Binding-site contacts:
Ligand atom O contacts residue GLY134 of chain 1.A at 3.0 Å (h-bond).
Ligand atom CG contacts residue GLY100 of chain 1.A at 2.2 Å.
Ligand atom C contacts residue GLY134 of chain 1.A at 3.6 Å.
Ligand atom O contacts residue GLY134 of chain 1.A at 2.5 Å (h-bond).
Ligand atom C contacts residue ILE220 of chain 1.A at 3.5 Å (hydrophobic).
Ligand atom CE1 contacts residue GLY134 of chain 1.A at 3.2 Å.
Ligand atom O contacts residue ASN67 of chain 1.A at 3.5 Å (h-bond).
Ligand atom N contacts residue HIS69 of chain 1.A at 3.5 Å.
Ligand atom C contacts residue ASN67 of chain 1.A at 3.2 Å.
Ligand atom CE2 contacts residue ALA158 of chain 1.A at 3.2 Å (hydrophobic).
Ligand atom CB contacts residue GLY100 of chain 1.A at 3.4 Å.
Ligand atom CB contacts residue ASN161 of chain 1.A at 3.4 Å.
Ligand atom CA contacts residue GLY102 of chain 1.A at 3.1 Å.
Ligand atom CZ contacts residue LEU133 of chain 1.A at 3.4 Å (hydrophobic).
Ligand atom CG contacts residue LEU96 of chain 1.A at 2.9 Å (hydrophobic).
Ligand atom CB contacts residue ASN99 of chain 1.A at 3.4 Å.
Ligand atom O contacts residue HIS69 of chain 1.A at 3.1 Å (h-bond).
Ligand atom OG contacts residue ASN67 of chain 1.A at 3.5 Å (h-bond).
Ligand atom CE2 contacts residue LEU133 of chain 1.A at 3.3 Å (hydrophobic).
Ligand atom CA contacts residue LEU133 of chain 1.A at 3.4 Å (hydrophobic).
Ligand atom C contacts residue GLY134 of chain 1.A at 3.2 Å.
Ligand atom O contacts residue HIS69 of chain 1.A at 2.5 Å.
Ligand atom CZ contacts residue GLY134 of chain 1.A at 3.4 Å.
Ligand atom CB contacts residue LEU96 of chain 1.A at 3.3 Å (hydrophobic).
Ligand atom CB contacts residue ILE220 of chain 1.A at 2.9 Å (hydrophobic).
Ligand atom CA contacts residue GLY134 of chain 1.A at 3.3 Å.
Ligand atom C contacts residue TRP212 of chain 1.A at 3.2 Å (hydrophobic).
Ligand atom O contacts residue SER224 of chain 1.A at 3.1 Å (h-bond).
Ligand atom CB contacts residue GLY102 of chain 1.A at 3.2 Å.
Ligand atom CD contacts residue GLY100 of chain 1.A at 2.4 Å.
Ligand atom CB contacts residue ASN67 of chain 1.A at 2.4 Å.
Ligand atom CB contacts residue LEU133 of chain 1.A at 3.5 Å (hydrophobic).
Ligand atom CE2 contacts residue GLY160 of chain 1.A at 3.5 Å.
Ligand atom CA contacts residue ASN67 of chain 1.A at 3.1 Å.
Ligand atom CB contacts residue SER101 of chain 1.A at 3.4 Å.
Ligand atom CB contacts residue HIS69 of chain 1.A at 3.5 Å.
Ligand atom N contacts residue GLY102 of chain 1.A at 2.8 Å (h-bond).
Ligand atom CD2 contacts residue ALA158 of chain 1.A at 3.4 Å (hydrophobic).
Ligand atom CB contacts residue SER224 of chain 1.A at 3.6 Å.
Ligand atom OG contacts residue ASN99 of chain 1.A at 3.5 Å (h-bond).

The protein below binds the small molecule below.
Small molecule (SMILES): C[C@H](NC(=O)[C@@H]1CCCN1)C(=O)N1CCC[C@H]1C(=O)N[C@@H](Cc1ccccc1)C(=O)N[C@H](C)C(=O)N[C@@H](CO)C(=O)N[C@@H](C)C=O

Sequence of chain 1.A:
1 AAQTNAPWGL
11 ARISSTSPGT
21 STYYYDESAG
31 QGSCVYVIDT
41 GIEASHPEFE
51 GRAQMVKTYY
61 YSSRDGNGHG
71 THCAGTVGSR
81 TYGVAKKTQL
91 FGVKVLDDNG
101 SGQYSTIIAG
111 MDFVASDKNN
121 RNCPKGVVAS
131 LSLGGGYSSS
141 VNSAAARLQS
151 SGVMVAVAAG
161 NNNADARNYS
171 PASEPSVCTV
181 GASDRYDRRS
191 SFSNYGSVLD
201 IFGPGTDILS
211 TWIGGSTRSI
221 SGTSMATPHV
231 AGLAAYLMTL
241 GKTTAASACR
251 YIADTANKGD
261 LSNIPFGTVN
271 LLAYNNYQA